Binding-site contacts:
Ligand atom C5 contacts residue ASN991 of chain 1.C at 3.7 Å.
Ligand atom C3 contacts residue ASN991 of chain 1.C at 3.7 Å.
Ligand atom C4 contacts residue GLU992 of chain 1.C at 4.1 Å.
Ligand atom O5 contacts residue ASN991 of chain 1.C at 2.4 Å (h-bond).
Ligand atom O6 contacts residue ARG1271 of chain 1.C at 4.2 Å.
Ligand atom C6 contacts residue ARG1271 of chain 1.C at 4.1 Å.
Ligand atom N2 contacts residue ASN991 of chain 1.C at 2.8 Å (h-bond).
Ligand atom O3 contacts residue ASN991 of chain 1.C at 4.3 Å.
Ligand atom C6 contacts residue ASN991 of chain 1.C at 4.4 Å.
Ligand atom O5 contacts residue GLU992 of chain 1.C at 3.7 Å.
Ligand atom C6 contacts residue GLU992 of chain 1.C at 3.5 Å.
Ligand atom C2 contacts residue ASN991 of chain 1.C at 2.3 Å.
Ligand atom C4 contacts residue ASN991 of chain 1.C at 3.9 Å.
Ligand atom C7 contacts residue ASN991 of chain 1.C at 3.7 Å.
Ligand atom C1 contacts residue ASN991 of chain 1.C at 1.6 Å.
Ligand atom C8 contacts residue ASN991 of chain 1.C at 3.7 Å.
Ligand atom C5 contacts residue GLU992 of chain 1.C at 4.0 Å.
Ligand atom O6 contacts residue GLU992 of chain 1.C at 4.4 Å.

The small molecule below binds the protein below.
Small molecule (SMILES): CC(=O)N[C@H]1[C@H](O[C@H]2[C@H](O)[C@@H](NC(C)=O)CO[C@@H]2CO)O[C@H](CO)[C@@H](O)[C@@H]1O

Sequence of chain 1.C:
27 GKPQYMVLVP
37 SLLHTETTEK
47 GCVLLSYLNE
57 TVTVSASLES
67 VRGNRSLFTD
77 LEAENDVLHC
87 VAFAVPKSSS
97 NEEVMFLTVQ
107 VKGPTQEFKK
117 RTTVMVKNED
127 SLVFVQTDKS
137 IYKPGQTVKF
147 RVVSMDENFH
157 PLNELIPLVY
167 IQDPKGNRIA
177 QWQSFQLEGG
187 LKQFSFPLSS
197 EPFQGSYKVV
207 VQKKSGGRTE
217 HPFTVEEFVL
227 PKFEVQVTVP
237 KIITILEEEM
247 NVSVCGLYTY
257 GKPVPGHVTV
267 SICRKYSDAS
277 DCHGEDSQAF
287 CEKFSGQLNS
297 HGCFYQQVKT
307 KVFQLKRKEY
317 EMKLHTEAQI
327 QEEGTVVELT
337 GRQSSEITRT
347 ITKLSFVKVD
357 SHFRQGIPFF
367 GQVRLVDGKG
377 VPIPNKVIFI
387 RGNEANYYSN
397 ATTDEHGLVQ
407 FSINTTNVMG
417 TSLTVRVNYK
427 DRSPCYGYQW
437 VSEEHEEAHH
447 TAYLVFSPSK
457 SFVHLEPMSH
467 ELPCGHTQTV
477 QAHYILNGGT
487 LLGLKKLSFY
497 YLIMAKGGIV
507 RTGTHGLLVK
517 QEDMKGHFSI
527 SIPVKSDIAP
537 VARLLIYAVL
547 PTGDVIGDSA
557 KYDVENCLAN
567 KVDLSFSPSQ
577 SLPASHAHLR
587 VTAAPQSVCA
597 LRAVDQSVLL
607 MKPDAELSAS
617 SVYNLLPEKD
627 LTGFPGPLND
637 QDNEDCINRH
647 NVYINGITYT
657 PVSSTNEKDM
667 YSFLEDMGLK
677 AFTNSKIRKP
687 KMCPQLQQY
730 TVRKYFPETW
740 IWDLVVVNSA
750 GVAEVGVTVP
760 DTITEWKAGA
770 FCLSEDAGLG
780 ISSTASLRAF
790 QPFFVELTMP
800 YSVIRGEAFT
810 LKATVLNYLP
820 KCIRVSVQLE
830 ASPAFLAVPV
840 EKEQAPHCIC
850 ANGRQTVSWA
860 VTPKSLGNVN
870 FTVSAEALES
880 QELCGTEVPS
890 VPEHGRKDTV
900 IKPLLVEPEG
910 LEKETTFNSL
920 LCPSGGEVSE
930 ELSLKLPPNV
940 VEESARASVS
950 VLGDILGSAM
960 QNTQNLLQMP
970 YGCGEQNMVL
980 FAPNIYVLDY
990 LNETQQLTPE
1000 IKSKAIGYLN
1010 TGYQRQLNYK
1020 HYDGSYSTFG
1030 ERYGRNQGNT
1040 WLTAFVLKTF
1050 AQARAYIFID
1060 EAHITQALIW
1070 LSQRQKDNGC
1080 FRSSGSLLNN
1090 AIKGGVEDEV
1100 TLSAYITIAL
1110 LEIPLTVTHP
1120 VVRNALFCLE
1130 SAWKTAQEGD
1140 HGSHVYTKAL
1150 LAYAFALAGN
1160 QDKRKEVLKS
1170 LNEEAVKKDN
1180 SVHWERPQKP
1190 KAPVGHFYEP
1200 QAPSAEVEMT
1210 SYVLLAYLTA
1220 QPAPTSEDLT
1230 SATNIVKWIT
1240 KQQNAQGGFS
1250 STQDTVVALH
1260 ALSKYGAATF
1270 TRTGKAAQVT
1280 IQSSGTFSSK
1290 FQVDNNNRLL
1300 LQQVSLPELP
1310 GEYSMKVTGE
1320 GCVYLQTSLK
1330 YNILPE